Sequence of chain 1.A:
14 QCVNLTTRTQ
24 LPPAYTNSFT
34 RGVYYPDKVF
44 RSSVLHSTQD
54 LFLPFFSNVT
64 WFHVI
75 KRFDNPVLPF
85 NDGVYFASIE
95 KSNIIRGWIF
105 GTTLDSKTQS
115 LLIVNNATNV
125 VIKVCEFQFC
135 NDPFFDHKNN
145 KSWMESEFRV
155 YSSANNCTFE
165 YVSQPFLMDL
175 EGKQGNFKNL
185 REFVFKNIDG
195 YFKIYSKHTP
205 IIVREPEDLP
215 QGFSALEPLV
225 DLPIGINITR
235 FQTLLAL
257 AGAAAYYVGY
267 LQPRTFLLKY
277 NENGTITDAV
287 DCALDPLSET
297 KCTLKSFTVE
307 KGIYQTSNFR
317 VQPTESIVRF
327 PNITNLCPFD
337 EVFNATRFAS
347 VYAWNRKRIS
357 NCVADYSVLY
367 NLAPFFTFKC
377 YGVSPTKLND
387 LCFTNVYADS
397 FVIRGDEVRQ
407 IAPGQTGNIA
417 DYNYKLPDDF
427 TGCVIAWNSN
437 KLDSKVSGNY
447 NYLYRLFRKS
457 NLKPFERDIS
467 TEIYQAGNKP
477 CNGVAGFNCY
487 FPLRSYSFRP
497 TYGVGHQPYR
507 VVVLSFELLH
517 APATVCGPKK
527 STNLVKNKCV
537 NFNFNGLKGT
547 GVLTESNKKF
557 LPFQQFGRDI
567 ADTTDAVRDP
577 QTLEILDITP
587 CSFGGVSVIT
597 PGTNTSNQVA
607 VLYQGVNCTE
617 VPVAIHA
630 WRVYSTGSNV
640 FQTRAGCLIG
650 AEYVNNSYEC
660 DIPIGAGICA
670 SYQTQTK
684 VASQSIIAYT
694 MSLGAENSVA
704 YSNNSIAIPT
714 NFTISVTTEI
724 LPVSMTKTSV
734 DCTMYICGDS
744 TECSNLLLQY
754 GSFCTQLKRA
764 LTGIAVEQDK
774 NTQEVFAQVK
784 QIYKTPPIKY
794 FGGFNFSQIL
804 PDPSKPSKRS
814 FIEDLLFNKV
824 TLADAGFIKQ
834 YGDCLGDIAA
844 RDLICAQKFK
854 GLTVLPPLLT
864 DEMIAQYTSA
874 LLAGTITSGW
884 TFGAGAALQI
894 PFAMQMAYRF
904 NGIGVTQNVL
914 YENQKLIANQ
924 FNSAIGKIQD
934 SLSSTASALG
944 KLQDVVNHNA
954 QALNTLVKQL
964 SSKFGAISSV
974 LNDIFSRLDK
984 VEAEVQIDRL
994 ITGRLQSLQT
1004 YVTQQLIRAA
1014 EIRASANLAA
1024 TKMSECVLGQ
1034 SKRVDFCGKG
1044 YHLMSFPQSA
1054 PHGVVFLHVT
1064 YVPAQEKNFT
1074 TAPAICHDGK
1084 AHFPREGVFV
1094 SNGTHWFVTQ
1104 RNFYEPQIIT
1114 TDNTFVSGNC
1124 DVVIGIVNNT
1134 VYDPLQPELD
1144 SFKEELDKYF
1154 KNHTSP

A small-molecule ligand and the protein it binds are described below.
Small molecule (SMILES): CC(=O)N[C@H]1[C@H](O[C@H]2[C@H](O)[C@@H](NC(C)=O)CO[C@@H]2CO)O[C@H](CO)[C@@H](O[C@H]2O[C@H](CO)[C@@H](O)[C@H](O)[C@@H]2O)[C@@H]1O

Binding-site contacts:
Ligand atom N2 contacts residue ASN1131 of chain 1.A at 3.0 Å (h-bond).
Ligand atom C3 contacts residue ASN1131 of chain 1.A at 3.8 Å.
Ligand atom C7 contacts residue ASN1131 of chain 1.A at 3.2 Å.
Ligand atom C4 contacts residue ASN1131 of chain 1.A at 4.2 Å.
Ligand atom O5 contacts residue ASN1131 of chain 1.A at 2.3 Å (h-bond).
Ligand atom O7 contacts residue ASN1131 of chain 1.A at 2.8 Å (h-bond).
Ligand atom C1 contacts residue ASN1131 of chain 1.A at 1.4 Å.
Ligand atom C2 contacts residue ASN1131 of chain 1.A at 2.5 Å.
Ligand atom C5 contacts residue ASN1131 of chain 1.A at 3.6 Å.